Binding-site contacts:
Ligand atom C9 contacts residue GLY25 of chain 1.J at 3.8 Å.
Ligand atom O2 contacts residue PRO103 of chain 1.J at 3.5 Å.
Ligand atom N1 contacts residue ASP107 of chain 1.J at 2.6 Å (salt-bridge).
Ligand atom C22 contacts residue PRO103 of chain 1.J at 3.9 Å (hydrophobic).
Ligand atom C9 contacts residue LEU24 of chain 1.J at 3.7 Å (hydrophobic).
Ligand atom N3 contacts residue GLY102 of chain 1.J at 3.7 Å.
Ligand atom O2 contacts residue ASP107 of chain 1.J at 3.7 Å.
Ligand atom O1 contacts residue TYR101 of chain 1.J at 3.0 Å (h-bond).
Ligand atom C3 contacts residue CYS104 of chain 1.J at 1.8 Å (hydrophobic).
Ligand atom C5 contacts residue CYS104 of chain 1.J at 3.4 Å (hydrophobic).
Ligand atom N5 contacts residue MET98 of chain 1.J at 3.4 Å.
Ligand atom C23 contacts residue PRO103 of chain 1.J at 3.8 Å (hydrophobic).
Ligand atom C19 contacts residue TYR101 of chain 1.J at 3.6 Å (hydrophobic).
Ligand atom C18 contacts residue LEU151 of chain 1.J at 3.5 Å (hydrophobic).
Ligand atom C1 contacts residue ASP107 of chain 1.J at 3.1 Å.
Ligand atom C24 contacts residue LEU24 of chain 1.J at 3.5 Å (hydrophobic).
Ligand atom C8 contacts residue GLY25 of chain 1.J at 3.6 Å.
Ligand atom C3 contacts residue ASP107 of chain 1.J at 3.4 Å.
Ligand atom O1 contacts residue ALA45 of chain 1.J at 3.9 Å.
Ligand atom N6 contacts residue LEU24 of chain 1.J at 3.9 Å.
Ligand atom C13 contacts residue LEU151 of chain 1.J at 3.4 Å (hydrophobic).
Ligand atom C11 contacts residue GLY102 of chain 1.J at 3.5 Å.
Ligand atom N2 contacts residue LEU151 of chain 1.J at 3.8 Å.
Ligand atom N6 contacts residue TYR101 of chain 1.J at 3.2 Å (h-bond).
Ligand atom C12 contacts residue LEU151 of chain 1.J at 3.8 Å (hydrophobic).
Ligand atom C20 contacts residue TYR101 of chain 1.J at 3.5 Å (hydrophobic).
Ligand atom C20 contacts residue GLY102 of chain 1.J at 3.9 Å.
Ligand atom C19 contacts residue GLY102 of chain 1.J at 3.6 Å.
Ligand atom C26 contacts residue LEU151 of chain 1.J at 3.7 Å (hydrophobic).
Ligand atom N6 contacts residue GLY102 of chain 1.J at 3.5 Å (h-bond).
Ligand atom O2 contacts residue CYS104 of chain 1.J at 2.6 Å (h-bond).
Ligand atom C27 contacts residue ASP107 of chain 1.J at 3.5 Å.
Ligand atom N1 contacts residue CYS104 of chain 1.J at 3.8 Å.
Ligand atom C2 contacts residue ASP107 of chain 1.J at 3.2 Å.
Ligand atom C4 contacts residue GLU148 of chain 1.J at 3.6 Å.
Ligand atom C2 contacts residue CYS104 of chain 1.J at 2.9 Å (hydrophobic).
Ligand atom C4 contacts residue CYS104 of chain 1.J at 2.9 Å (hydrophobic).
Ligand atom C14 contacts residue LEU151 of chain 1.J at 3.8 Å (hydrophobic).
Ligand atom C25 contacts residue GLY102 of chain 1.J at 3.8 Å.
Ligand atom C15 contacts residue MET98 of chain 1.J at 3.6 Å (hydrophobic).

This protein binds this small molecule.
Small molecule (SMILES): Cc1cc(C(=O)Nc2nc3cccc(C)c3n2[C@@H]2CCCCN(C(=O)C=CCN(C)C)C2)ccn1

Sequence of chain 1.J:
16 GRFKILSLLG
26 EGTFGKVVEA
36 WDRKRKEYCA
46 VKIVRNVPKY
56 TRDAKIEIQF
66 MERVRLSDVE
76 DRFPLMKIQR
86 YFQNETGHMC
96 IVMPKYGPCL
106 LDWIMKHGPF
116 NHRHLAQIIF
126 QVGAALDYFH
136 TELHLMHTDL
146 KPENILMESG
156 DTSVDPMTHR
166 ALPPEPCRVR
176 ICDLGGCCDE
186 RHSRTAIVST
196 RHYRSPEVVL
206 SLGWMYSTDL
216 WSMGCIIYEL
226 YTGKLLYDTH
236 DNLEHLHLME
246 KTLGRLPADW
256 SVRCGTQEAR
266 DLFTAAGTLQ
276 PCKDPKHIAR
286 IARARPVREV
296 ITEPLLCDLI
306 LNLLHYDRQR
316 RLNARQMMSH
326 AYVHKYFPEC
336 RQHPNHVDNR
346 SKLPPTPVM